Binding-site contacts:
Ligand atom C7 contacts residue ASN657 of chain 1.B at 3.4 Å.
Ligand atom C1 contacts residue ASN657 of chain 1.B at 1.4 Å.
Ligand atom C4 contacts residue ASN657 of chain 1.B at 4.2 Å.
Ligand atom O5 contacts residue ASN657 of chain 1.B at 2.4 Å (h-bond).
Ligand atom N2 contacts residue ASN657 of chain 1.B at 2.9 Å (h-bond).
Ligand atom C5 contacts residue ASN657 of chain 1.B at 3.7 Å.
Ligand atom C2 contacts residue ASN657 of chain 1.B at 2.4 Å.
Ligand atom C8 contacts residue ASN657 of chain 1.B at 4.0 Å.
Ligand atom C3 contacts residue ASN657 of chain 1.B at 3.8 Å.
Ligand atom C8 contacts residue HIS655 of chain 1.B at 3.4 Å.
Ligand atom C8 contacts residue VAL656 of chain 1.B at 3.8 Å (hydrophobic).
Ligand atom O7 contacts residue ASN657 of chain 1.B at 3.5 Å (h-bond).

This protein binds this small molecule.
Small molecule (SMILES): CC(=O)N[C@@H]1[C@@H](O)[C@H](O)[C@@H](CO)O[C@H]1O

Sequence of chain 1.B:
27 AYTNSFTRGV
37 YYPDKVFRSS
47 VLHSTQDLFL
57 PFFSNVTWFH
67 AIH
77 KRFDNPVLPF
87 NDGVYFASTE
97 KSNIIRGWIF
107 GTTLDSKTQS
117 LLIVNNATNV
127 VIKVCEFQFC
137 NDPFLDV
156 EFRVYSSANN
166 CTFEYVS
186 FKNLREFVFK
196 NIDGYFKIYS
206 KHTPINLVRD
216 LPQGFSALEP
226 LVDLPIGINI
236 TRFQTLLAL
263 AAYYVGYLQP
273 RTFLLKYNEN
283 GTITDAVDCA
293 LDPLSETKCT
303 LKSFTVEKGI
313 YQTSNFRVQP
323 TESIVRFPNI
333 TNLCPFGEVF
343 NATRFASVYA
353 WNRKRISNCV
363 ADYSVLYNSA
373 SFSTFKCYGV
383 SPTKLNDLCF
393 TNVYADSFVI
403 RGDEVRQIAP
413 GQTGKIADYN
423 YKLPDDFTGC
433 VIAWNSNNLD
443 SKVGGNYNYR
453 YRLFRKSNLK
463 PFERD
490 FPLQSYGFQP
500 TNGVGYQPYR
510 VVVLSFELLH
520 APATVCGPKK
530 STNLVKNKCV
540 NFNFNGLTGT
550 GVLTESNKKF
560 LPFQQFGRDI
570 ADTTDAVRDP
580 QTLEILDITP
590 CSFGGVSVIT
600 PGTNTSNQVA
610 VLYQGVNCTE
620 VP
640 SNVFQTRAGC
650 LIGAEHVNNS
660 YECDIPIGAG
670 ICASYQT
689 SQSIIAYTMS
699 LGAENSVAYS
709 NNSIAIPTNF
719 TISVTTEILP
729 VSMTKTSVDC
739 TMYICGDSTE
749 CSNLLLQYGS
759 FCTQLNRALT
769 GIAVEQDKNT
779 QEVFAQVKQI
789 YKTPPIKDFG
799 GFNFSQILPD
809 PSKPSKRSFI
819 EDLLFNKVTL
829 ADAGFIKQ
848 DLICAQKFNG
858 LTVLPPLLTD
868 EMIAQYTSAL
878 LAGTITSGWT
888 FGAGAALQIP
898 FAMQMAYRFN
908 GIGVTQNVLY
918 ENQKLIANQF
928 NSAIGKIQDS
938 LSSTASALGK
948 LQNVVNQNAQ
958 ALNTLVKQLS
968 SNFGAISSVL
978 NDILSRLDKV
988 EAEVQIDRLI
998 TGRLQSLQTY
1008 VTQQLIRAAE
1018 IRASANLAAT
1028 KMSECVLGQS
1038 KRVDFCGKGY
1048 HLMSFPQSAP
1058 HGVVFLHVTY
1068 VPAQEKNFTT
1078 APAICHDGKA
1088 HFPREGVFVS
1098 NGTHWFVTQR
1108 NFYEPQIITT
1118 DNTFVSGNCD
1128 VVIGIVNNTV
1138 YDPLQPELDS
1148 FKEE